Sequence of chain 1.A:
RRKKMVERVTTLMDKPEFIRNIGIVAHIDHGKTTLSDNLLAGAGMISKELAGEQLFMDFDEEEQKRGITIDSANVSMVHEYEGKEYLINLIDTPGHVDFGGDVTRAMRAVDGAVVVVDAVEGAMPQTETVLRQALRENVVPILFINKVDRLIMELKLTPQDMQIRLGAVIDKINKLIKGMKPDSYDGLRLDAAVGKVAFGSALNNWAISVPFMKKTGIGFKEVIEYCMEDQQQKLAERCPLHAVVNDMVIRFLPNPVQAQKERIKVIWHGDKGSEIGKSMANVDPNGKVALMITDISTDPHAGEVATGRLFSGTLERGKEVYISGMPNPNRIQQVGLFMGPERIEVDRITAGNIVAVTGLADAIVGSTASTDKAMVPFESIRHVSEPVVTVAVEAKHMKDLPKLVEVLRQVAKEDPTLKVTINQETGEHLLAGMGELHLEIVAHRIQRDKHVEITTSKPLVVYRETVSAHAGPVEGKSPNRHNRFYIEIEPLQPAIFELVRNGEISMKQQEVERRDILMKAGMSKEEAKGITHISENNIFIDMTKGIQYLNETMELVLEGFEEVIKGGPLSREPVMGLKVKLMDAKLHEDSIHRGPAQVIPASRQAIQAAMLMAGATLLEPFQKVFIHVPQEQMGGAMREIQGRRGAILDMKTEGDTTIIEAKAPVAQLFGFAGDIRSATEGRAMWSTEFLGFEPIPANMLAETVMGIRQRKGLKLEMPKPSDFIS

Binding-site contacts:
Ligand atom N2 contacts residue ASP154 of chain 1.A at 3.1 Å (salt-bridge).
Ligand atom C6 contacts residue LYS152 of chain 1.A at 3.6 Å.
Ligand atom N7 contacts residue ASN151 of chain 1.A at 3.2 Å (h-bond).
Ligand atom C2 contacts residue ASP154 of chain 1.A at 3.5 Å.
Ligand atom O3G contacts residue GLY100 of chain 1.A at 3.2 Å.
Ligand atom O3G contacts residue ASP34 of chain 1.A at 3.2 Å (salt-bridge).
Ligand atom C3B contacts residue MG1 of chain 1.D at 3.2 Å.
Ligand atom O6 contacts residue SER206 of chain 1.A at 3.0 Å (h-bond).
Ligand atom O6 contacts residue LYS152 of chain 1.A at 3.6 Å.
Ligand atom O4' contacts residue LYS152 of chain 1.A at 3.1 Å (salt-bridge).
Ligand atom O1G contacts residue ILE73 of chain 1.A at 3.2 Å.
Ligand atom O3G contacts residue LYS37 of chain 1.A at 2.6 Å (salt-bridge).
Ligand atom N2 contacts residue ARG155 of chain 1.A at 3.4 Å.
Ligand atom O2B contacts residue HIS35 of chain 1.A at 3.3 Å (h-bond).
Ligand atom PB contacts residue MG1 of chain 1.D at 3.1 Å.
Ligand atom O3A contacts residue GLY36 of chain 1.A at 3.1 Å.
Ligand atom O1A contacts residue THR39 of chain 1.A at 2.7 Å (h-bond).
Ligand atom C3B contacts residue ASP34 of chain 1.A at 3.6 Å.
Ligand atom O2B contacts residue GLY36 of chain 1.A at 2.9 Å (h-bond).
Ligand atom O2B contacts residue LYS37 of chain 1.A at 2.6 Å (salt-bridge).
Ligand atom O1B contacts residue THR38 of chain 1.A at 2.8 Å (h-bond).
Ligand atom O6 contacts residue ALA207 of chain 1.A at 3.2 Å (h-bond).
Ligand atom O2G contacts residue THR74 of chain 1.A at 2.8 Å (h-bond).
Ligand atom O1B contacts residue MG1 of chain 1.D at 2.0 Å.
Ligand atom O2B contacts residue ASP34 of chain 1.A at 3.5 Å (salt-bridge).
Ligand atom O6 contacts residue LEU208 of chain 1.A at 3.4 Å (h-bond).
Ligand atom C5 contacts residue LEU208 of chain 1.A at 3.6 Å (hydrophobic).
Ligand atom O1A contacts residue GLY36 of chain 1.A at 3.5 Å.
Ligand atom O2G contacts residue MG1 of chain 1.D at 2.2 Å.
Ligand atom PG contacts residue MG1 of chain 1.D at 3.2 Å.
Ligand atom O3G contacts residue ILE33 of chain 1.A at 3.4 Å.
Ligand atom C6 contacts residue LEU208 of chain 1.A at 3.5 Å (hydrophobic).
Ligand atom O1B contacts residue LYS37 of chain 1.A at 3.4 Å (salt-bridge).
Ligand atom PB contacts residue LYS37 of chain 1.A at 3.5 Å.
Ligand atom O6 contacts residue ASP154 of chain 1.A at 3.4 Å (salt-bridge).
Ligand atom O1A contacts residue THR38 of chain 1.A at 3.4 Å (h-bond).
Ligand atom O1G contacts residue THR74 of chain 1.A at 3.3 Å (h-bond).
Ligand atom N1 contacts residue ASP154 of chain 1.A at 3.0 Å (salt-bridge).
Ligand atom O3A contacts residue LYS37 of chain 1.A at 3.6 Å.
Ligand atom O6 contacts residue ASN151 of chain 1.A at 3.3 Å (h-bond).

A small-molecule ligand and the protein it binds are described below.
Small molecule (SMILES): Nc1nc2c(ncn2[C@@H]2O[C@H](CO[P](=O)(O)O[P](=O)(O)CP(=O)(O)O)[C@@H](O)[C@H]2O)c(=O)[nH]1